Binding-site contacts:
Ligand atom C3 contacts residue SER24 of chain 1.A at 4.1 Å.
Ligand atom O6 contacts residue ASN42 of chain 1.A at 3.6 Å.
Ligand atom C7 contacts residue ASN42 of chain 1.A at 3.5 Å.
Ligand atom O5 contacts residue ASN42 of chain 1.A at 2.4 Å (h-bond).
Ligand atom O3 contacts residue SER24 of chain 1.A at 4.5 Å.
Ligand atom C2 contacts residue SER24 of chain 1.A at 3.8 Å.
Ligand atom C1 contacts residue SER24 of chain 1.A at 4.2 Å.
Ligand atom N2 contacts residue ARG25 of chain 1.A at 3.8 Å.
Ligand atom C7 contacts residue ARG25 of chain 1.A at 4.0 Å.
Ligand atom C3 contacts residue ASN42 of chain 1.A at 3.8 Å.
Ligand atom C8 contacts residue ARG25 of chain 1.A at 4.2 Å.
Ligand atom C4 contacts residue ASN42 of chain 1.A at 4.2 Å.
Ligand atom C2 contacts residue ASN42 of chain 1.A at 2.4 Å.
Ligand atom O7 contacts residue ARG25 of chain 1.A at 3.9 Å.
Ligand atom C7 contacts residue SER24 of chain 1.A at 3.5 Å.
Ligand atom C8 contacts residue SER24 of chain 1.A at 3.3 Å.
Ligand atom O7 contacts residue ASN42 of chain 1.A at 3.5 Å (h-bond).
Ligand atom C1 contacts residue ASN42 of chain 1.A at 1.4 Å.
Ligand atom O6 contacts residue ARG74 of chain 1.A at 4.1 Å.
Ligand atom C5 contacts residue ASN42 of chain 1.A at 3.7 Å.
Ligand atom C8 contacts residue TRP23 of chain 1.A at 3.5 Å (hydrophobic).
Ligand atom N2 contacts residue ASN42 of chain 1.A at 2.9 Å (h-bond).
Ligand atom N2 contacts residue SER24 of chain 1.A at 2.7 Å (h-bond).

Sequence of chain 1.A:
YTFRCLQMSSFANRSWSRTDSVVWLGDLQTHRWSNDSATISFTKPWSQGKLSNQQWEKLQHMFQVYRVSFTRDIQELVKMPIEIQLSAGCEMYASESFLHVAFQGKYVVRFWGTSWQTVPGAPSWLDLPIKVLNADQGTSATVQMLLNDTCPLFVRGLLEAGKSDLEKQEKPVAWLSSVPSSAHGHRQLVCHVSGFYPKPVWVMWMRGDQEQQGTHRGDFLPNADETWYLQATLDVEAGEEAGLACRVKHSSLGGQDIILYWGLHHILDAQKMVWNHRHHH

A small-molecule ligand and the protein it binds are described below.
Small molecule (SMILES): CC(=O)N[C@@H]1[C@@H](O)[C@H](O)[C@@H](CO)O[C@H]1O